Binding-site contacts:
Ligand atom C27 contacts residue PHE396 of chain 2.A at 3.1 Å (hydrophobic).
Ligand atom C17 contacts residue PHE391 of chain 2.A at 3.6 Å (hydrophobic).
Ligand atom N20 contacts residue PHE391 of chain 2.A at 3.4 Å.
Ligand atom C17 contacts residue CO1 of chain 2.B at 3.4 Å.
Ligand atom C3 contacts residue PHE353 of chain 2.A at 3.7 Å (hydrophobic).
Ligand atom C19 contacts residue PHE391 of chain 2.A at 3.5 Å (hydrophobic).
Ligand atom C4 contacts residue PHE353 of chain 2.A at 3.6 Å (hydrophobic).
Ligand atom C5 contacts residue PHE353 of chain 2.A at 3.4 Å (hydrophobic).
Ligand atom C24 contacts residue PHE391 of chain 2.A at 3.6 Å (hydrophobic).
Ligand atom O18 contacts residue HIS280 of chain 2.A at 3.0 Å (h-bond).
Ligand atom C24 contacts residue PRO252 of chain 2.A at 3.3 Å (hydrophobic).
Ligand atom C3 contacts residue GLY392 of chain 2.A at 3.5 Å.
Ligand atom C30 contacts residue GLN265 of chain 2.A at 3.7 Å.
Ligand atom C6 contacts residue PHE353 of chain 2.A at 3.2 Å (hydrophobic).
Ligand atom O18 contacts residue CO1 of chain 2.B at 2.0 Å.
Ligand atom O23 contacts residue PHE391 of chain 2.A at 3.7 Å.
Ligand atom O23 contacts residue HIS198 of chain 2.A at 2.8 Å (h-bond).
Ligand atom C19 contacts residue CO1 of chain 2.B at 3.0 Å.
Ligand atom C26 contacts residue LEU237 of chain 2.A at 3.5 Å (hydrophobic).
Ligand atom C29 contacts residue PHE396 of chain 2.A at 3.7 Å (hydrophobic).
Ligand atom O23 contacts residue CO1 of chain 2.B at 2.0 Å.
Ligand atom C8 contacts residue PHE396 of chain 2.A at 3.5 Å (hydrophobic).
Ligand atom C16 contacts residue PHE391 of chain 2.A at 3.5 Å (hydrophobic).
Ligand atom O18 contacts residue PHE353 of chain 2.A at 3.5 Å.
Ligand atom C2 contacts residue PHE353 of chain 2.A at 3.5 Å (hydrophobic).
Ligand atom C2 contacts residue PHE391 of chain 2.A at 3.3 Å (hydrophobic).
Ligand atom C11 contacts residue PHE353 of chain 2.A at 3.6 Å (hydrophobic).
Ligand atom C29 contacts residue GLN265 of chain 2.A at 3.4 Å.
Ligand atom O14 contacts residue LEU399 of chain 2.A at 3.5 Å.
Ligand atom C1 contacts residue PHE353 of chain 2.A at 3.3 Å (hydrophobic).
Ligand atom C4 contacts residue PHE396 of chain 2.A at 3.6 Å (hydrophobic).
Ligand atom N7 contacts residue PHE396 of chain 2.A at 3.5 Å.
Ligand atom C15 contacts residue LEU399 of chain 2.A at 3.6 Å (hydrophobic).
Ligand atom C24 contacts residue VAL241 of chain 2.A at 3.7 Å (hydrophobic).
Ligand atom C27 contacts residue LEU237 of chain 2.A at 3.2 Å (hydrophobic).
Ligand atom O18 contacts residue GLU366 of chain 2.A at 2.9 Å (salt-bridge).
Ligand atom O23 contacts residue HIS280 of chain 2.A at 3.2 Å (h-bond).
Ligand atom C26 contacts residue PHE396 of chain 2.A at 3.3 Å (hydrophobic).
Ligand atom C16 contacts residue CO1 of chain 2.B at 3.0 Å.
Ligand atom C2 contacts residue GLY392 of chain 2.A at 3.7 Å.

The protein below binds the small molecule below.
Small molecule (SMILES): Cc1c(C(=O)c2c(C3CC3)[nH]n(C)c2=O)ccc2c1c(=O)n(CC1CC1)c(=O)n2C

Sequence of chain 2.A:
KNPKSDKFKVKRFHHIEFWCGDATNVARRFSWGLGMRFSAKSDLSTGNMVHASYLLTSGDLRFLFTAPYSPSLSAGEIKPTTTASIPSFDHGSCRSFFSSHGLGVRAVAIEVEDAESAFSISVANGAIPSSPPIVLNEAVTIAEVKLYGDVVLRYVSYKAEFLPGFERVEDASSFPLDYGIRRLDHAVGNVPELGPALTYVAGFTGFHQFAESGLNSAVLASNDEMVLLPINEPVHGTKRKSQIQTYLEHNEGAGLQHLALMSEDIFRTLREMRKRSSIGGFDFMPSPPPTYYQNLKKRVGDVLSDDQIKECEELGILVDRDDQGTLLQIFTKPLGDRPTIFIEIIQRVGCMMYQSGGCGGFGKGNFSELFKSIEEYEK